A small-molecule ligand and the protein it binds are described below.
Small molecule (SMILES): CC(=O)N[C@H]1[C@H](O[C@H]2[C@H](O)[C@@H](NC(C)=O)CO[C@@H]2CO)O[C@H](CO)[C@@H](O)[C@@H]1O

Sequence of chain 1.M:
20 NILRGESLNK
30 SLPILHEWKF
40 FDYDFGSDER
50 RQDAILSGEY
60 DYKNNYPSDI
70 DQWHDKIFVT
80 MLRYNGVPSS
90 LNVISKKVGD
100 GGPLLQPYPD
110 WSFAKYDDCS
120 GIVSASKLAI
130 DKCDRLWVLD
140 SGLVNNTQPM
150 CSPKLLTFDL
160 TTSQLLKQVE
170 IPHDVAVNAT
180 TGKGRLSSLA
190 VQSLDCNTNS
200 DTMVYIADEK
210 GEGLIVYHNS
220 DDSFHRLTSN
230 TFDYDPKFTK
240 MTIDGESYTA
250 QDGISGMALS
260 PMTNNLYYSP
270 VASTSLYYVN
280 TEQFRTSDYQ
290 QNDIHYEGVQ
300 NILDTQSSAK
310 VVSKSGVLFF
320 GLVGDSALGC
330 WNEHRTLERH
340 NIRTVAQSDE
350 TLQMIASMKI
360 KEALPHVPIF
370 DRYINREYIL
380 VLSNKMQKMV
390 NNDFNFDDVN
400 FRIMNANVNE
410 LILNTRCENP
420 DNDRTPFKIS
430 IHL

Binding-site contacts:
Ligand atom O4 contacts residue ASN84 of chain 1.M at 4.4 Å.
Ligand atom O7 contacts residue TYR83 of chain 1.M at 4.4 Å.
Ligand atom N2 contacts residue GLN147 of chain 1.M at 3.7 Å.
Ligand atom C1 contacts residue ASN144 of chain 1.M at 1.4 Å.
Ligand atom C4 contacts residue ASN144 of chain 1.M at 4.2 Å.
Ligand atom O7 contacts residue ASN144 of chain 1.M at 3.1 Å (h-bond).
Ligand atom C8 contacts residue MET149 of chain 1.M at 4.5 Å (hydrophobic).
Ligand atom C7 contacts residue ASN144 of chain 1.M at 3.1 Å.
Ligand atom C8 contacts residue VAL143 of chain 1.M at 3.6 Å (hydrophobic).
Ligand atom C3 contacts residue ASN144 of chain 1.M at 3.8 Å.
Ligand atom C6 contacts residue ASN84 of chain 1.M at 4.2 Å.
Ligand atom C8 contacts residue GLN147 of chain 1.M at 4.3 Å.
Ligand atom N2 contacts residue ASN144 of chain 1.M at 2.9 Å (h-bond).
Ligand atom O7 contacts residue ASN84 of chain 1.M at 3.7 Å.
Ligand atom C5 contacts residue ASN144 of chain 1.M at 3.7 Å.
Ligand atom O5 contacts residue ASN144 of chain 1.M at 2.4 Å (h-bond).
Ligand atom C5 contacts residue ASN84 of chain 1.M at 3.8 Å.
Ligand atom C2 contacts residue GLN147 of chain 1.M at 4.2 Å.
Ligand atom C8 contacts residue ASN144 of chain 1.M at 3.9 Å.
Ligand atom C2 contacts residue ASN144 of chain 1.M at 2.5 Å.